Binding-site contacts:
Ligand atom O7 contacts residue ASN279 of chain 1.A at 4.5 Å.
Ligand atom C7 contacts residue ASN277 of chain 1.A at 4.4 Å.
Ligand atom C3 contacts residue ASN279 of chain 1.A at 3.8 Å.
Ligand atom C5 contacts residue ASN279 of chain 1.A at 3.7 Å.
Ligand atom C4 contacts residue ASN279 of chain 1.A at 4.2 Å.
Ligand atom C1 contacts residue ASN279 of chain 1.A at 1.4 Å.
Ligand atom C8 contacts residue ASN279 of chain 1.A at 4.0 Å.
Ligand atom O5 contacts residue ASN279 of chain 1.A at 2.4 Å (h-bond).
Ligand atom O6 contacts residue LYS555 of chain 1.C at 3.6 Å.
Ligand atom N2 contacts residue GLU278 of chain 1.A at 3.9 Å.
Ligand atom O6 contacts residue ASN279 of chain 1.A at 4.5 Å.
Ligand atom C7 contacts residue ASN279 of chain 1.A at 3.6 Å.
Ligand atom O7 contacts residue GLU278 of chain 1.A at 3.4 Å (salt-bridge).
Ligand atom C2 contacts residue ASN279 of chain 1.A at 2.5 Å.
Ligand atom O7 contacts residue ASN277 of chain 1.A at 3.6 Å (h-bond).
Ligand atom C7 contacts residue GLU278 of chain 1.A at 4.1 Å.
Ligand atom C6 contacts residue LYS555 of chain 1.C at 3.8 Å.
Ligand atom C5 contacts residue LYS555 of chain 1.C at 4.2 Å.
Ligand atom N2 contacts residue ASN279 of chain 1.A at 2.9 Å (h-bond).
Ligand atom O5 contacts residue LYS555 of chain 1.C at 4.0 Å.

Sequence of chain 1.C:
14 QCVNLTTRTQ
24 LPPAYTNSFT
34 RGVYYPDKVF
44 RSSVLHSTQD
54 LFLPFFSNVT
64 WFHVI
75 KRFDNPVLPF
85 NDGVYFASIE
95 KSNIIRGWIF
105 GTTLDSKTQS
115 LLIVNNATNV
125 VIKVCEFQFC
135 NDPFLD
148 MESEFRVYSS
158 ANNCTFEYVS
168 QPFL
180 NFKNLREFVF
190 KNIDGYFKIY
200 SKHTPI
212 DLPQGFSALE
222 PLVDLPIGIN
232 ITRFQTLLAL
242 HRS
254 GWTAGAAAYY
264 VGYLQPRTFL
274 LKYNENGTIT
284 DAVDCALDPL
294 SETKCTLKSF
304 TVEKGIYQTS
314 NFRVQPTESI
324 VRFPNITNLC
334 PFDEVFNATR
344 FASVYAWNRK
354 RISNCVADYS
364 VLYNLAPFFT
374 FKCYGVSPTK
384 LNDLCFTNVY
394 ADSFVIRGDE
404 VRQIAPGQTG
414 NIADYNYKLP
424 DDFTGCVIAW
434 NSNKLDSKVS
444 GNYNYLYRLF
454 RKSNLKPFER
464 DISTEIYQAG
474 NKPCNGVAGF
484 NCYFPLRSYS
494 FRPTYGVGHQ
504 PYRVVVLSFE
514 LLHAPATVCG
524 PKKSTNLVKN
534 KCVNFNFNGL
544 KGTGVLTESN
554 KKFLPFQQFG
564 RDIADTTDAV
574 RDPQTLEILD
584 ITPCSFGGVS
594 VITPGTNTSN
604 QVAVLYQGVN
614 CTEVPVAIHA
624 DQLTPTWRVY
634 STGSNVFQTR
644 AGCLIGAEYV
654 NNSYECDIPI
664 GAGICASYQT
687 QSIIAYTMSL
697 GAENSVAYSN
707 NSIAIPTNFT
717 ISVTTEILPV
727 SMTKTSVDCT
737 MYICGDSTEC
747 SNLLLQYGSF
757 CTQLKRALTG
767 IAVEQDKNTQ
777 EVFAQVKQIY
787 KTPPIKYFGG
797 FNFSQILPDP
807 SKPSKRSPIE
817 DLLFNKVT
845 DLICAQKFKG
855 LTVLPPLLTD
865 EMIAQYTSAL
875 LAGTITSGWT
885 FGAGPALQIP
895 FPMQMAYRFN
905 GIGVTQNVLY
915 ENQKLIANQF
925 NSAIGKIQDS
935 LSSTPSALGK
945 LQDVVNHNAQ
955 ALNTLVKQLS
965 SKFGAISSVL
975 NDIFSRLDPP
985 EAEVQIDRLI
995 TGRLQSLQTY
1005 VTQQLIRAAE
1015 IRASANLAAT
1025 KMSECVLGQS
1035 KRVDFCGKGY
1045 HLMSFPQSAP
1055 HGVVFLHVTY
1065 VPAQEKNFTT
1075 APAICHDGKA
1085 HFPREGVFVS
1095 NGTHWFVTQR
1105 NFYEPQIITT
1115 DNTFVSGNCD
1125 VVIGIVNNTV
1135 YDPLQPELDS

A small-molecule ligand and the protein it binds are described below.
Small molecule (SMILES): CC(=O)N[C@@H]1[C@@H](O)[C@H](O)[C@@H](CO)O[C@H]1O

Sequence of chain 1.A:
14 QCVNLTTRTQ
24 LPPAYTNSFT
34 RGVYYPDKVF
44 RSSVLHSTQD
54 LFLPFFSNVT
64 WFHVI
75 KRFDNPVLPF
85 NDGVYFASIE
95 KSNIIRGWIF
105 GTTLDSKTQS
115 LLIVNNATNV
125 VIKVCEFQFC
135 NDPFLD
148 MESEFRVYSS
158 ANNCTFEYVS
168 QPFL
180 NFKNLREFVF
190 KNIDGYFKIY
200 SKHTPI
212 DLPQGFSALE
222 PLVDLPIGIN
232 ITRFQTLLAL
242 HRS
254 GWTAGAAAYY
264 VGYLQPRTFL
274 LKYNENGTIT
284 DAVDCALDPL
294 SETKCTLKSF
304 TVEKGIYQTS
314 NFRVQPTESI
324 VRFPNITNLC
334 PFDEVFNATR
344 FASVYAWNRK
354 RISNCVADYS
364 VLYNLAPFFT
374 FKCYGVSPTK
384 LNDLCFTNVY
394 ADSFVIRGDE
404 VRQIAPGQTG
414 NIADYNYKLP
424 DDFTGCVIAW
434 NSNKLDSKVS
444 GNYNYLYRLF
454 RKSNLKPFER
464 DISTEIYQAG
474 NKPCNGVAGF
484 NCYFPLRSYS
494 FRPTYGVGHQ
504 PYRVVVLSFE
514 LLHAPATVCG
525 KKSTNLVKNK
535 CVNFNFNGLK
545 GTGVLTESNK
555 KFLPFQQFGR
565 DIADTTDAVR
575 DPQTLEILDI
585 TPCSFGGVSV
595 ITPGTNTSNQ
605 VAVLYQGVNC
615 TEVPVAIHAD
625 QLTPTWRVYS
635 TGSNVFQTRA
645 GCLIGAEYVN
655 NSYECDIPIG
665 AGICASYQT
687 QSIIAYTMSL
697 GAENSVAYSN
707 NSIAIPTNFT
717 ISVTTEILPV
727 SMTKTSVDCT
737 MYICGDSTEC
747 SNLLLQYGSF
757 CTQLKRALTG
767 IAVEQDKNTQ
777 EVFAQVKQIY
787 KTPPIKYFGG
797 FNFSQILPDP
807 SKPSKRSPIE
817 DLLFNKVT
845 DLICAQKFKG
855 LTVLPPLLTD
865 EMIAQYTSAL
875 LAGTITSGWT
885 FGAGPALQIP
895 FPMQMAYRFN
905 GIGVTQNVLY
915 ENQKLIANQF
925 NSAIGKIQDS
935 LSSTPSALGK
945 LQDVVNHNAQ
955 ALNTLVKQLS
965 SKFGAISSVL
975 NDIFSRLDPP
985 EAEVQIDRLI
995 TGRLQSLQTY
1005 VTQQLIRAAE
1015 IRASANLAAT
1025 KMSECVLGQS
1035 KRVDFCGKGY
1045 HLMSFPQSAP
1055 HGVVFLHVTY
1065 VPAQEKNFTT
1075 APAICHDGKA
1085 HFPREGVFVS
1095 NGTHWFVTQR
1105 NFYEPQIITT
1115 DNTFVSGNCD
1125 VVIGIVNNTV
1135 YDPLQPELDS